Sequence of chain 1.B:
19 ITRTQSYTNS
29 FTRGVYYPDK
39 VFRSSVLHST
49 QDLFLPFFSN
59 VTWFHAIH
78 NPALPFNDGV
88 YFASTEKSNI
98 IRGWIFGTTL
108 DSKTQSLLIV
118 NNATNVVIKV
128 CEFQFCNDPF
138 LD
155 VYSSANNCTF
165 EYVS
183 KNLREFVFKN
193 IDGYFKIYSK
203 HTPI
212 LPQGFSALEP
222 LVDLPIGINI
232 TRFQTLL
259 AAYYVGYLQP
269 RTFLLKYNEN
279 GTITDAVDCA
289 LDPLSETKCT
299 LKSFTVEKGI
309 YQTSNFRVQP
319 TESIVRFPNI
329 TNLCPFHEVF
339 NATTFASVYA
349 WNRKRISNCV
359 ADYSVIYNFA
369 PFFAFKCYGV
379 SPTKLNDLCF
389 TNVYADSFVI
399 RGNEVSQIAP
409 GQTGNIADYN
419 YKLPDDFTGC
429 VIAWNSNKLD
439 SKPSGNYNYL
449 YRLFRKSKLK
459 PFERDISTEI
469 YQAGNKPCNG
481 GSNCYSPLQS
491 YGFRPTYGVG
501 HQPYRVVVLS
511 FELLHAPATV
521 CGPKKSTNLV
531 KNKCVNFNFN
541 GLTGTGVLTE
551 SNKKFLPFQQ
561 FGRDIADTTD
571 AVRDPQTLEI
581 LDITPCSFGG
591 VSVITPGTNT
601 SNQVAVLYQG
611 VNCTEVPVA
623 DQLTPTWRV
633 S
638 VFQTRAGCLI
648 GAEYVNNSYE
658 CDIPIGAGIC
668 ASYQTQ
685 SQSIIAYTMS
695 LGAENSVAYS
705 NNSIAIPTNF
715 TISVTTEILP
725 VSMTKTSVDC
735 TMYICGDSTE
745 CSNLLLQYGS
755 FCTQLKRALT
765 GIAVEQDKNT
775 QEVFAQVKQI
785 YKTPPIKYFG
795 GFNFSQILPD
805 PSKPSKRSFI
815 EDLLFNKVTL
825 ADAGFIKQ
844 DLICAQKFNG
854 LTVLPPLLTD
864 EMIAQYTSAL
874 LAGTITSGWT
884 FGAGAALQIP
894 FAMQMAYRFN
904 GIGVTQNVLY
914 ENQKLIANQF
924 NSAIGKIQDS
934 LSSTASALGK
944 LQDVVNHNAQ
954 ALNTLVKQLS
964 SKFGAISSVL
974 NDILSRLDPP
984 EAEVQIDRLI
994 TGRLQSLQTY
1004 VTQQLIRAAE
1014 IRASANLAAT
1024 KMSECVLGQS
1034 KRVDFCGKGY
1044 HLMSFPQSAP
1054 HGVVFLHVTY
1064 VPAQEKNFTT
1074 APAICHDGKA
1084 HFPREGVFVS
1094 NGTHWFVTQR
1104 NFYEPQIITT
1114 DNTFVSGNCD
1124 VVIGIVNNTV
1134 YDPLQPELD

Binding-site contacts:
Ligand atom O7 contacts residue ASN713 of chain 1.B at 3.9 Å.
Ligand atom O4 contacts residue LEU918 of chain 1.B at 4.2 Å.
Ligand atom C7 contacts residue ASN713 of chain 1.B at 3.6 Å.
Ligand atom O5 contacts residue ASN713 of chain 1.B at 2.4 Å (h-bond).
Ligand atom C6 contacts residue GLN922 of chain 1.B at 4.4 Å.
Ligand atom C1 contacts residue ASN713 of chain 1.B at 1.4 Å.
Ligand atom C1 contacts residue GLN1067 of chain 1.B at 4.4 Å.
Ligand atom C5 contacts residue LEU918 of chain 1.B at 4.3 Å (hydrophobic).
Ligand atom O5 contacts residue GLN1067 of chain 1.B at 4.3 Å.
Ligand atom N2 contacts residue ASN713 of chain 1.B at 2.9 Å (h-bond).
Ligand atom O7 contacts residue GLN1067 of chain 1.B at 3.7 Å.
Ligand atom C5 contacts residue ASN713 of chain 1.B at 3.7 Å.
Ligand atom C7 contacts residue GLN1067 of chain 1.B at 4.4 Å.
Ligand atom C3 contacts residue ASN713 of chain 1.B at 3.8 Å.
Ligand atom C2 contacts residue ASN713 of chain 1.B at 2.5 Å.
Ligand atom C4 contacts residue ASN713 of chain 1.B at 4.2 Å.

A small-molecule ligand and the protein it binds are described below.
Small molecule (SMILES): CC(=O)N[C@@H]1[C@@H](O)[C@H](O)[C@@H](CO)O[C@H]1O